Sequence of chain 1.A:
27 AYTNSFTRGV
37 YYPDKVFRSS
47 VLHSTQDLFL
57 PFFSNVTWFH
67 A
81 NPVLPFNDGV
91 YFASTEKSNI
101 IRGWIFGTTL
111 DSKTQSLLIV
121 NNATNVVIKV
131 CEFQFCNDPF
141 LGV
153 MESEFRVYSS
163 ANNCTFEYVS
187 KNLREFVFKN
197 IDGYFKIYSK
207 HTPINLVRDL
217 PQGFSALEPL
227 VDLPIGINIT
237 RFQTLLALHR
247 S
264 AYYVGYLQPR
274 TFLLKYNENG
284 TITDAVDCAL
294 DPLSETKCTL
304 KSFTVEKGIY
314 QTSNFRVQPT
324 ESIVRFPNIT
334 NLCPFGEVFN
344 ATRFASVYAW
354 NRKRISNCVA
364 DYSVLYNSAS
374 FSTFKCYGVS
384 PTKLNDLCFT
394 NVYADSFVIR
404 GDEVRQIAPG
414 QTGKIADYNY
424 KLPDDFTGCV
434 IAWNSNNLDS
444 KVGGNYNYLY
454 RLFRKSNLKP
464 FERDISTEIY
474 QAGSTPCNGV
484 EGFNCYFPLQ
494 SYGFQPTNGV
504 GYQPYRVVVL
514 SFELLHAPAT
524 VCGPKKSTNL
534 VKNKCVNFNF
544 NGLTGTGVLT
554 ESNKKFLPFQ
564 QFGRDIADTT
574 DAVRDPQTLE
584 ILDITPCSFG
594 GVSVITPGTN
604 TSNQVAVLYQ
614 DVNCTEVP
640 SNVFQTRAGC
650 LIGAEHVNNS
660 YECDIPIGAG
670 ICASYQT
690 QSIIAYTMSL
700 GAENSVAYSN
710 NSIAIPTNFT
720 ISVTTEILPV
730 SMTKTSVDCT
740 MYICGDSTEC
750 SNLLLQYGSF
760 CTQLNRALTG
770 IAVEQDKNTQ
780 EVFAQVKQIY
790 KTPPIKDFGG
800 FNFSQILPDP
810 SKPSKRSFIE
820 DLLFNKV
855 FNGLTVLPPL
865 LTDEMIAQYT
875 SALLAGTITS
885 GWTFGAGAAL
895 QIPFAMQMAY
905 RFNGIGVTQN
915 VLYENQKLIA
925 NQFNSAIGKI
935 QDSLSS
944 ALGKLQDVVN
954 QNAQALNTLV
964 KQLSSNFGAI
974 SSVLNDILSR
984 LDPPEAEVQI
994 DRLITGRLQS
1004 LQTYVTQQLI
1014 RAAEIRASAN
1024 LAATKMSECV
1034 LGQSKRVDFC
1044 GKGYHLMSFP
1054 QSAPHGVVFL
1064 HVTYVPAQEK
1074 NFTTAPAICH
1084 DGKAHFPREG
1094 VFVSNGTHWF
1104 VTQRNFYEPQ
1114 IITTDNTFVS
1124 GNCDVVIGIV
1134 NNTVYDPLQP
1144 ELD

Binding-site contacts:
Ligand atom C6 contacts residue VAL127 of chain 1.A at 3.8 Å (hydrophobic).
Ligand atom C1 contacts residue ASN122 of chain 1.A at 1.5 Å.
Ligand atom O5 contacts residue ASN122 of chain 1.A at 2.4 Å (h-bond).
Ligand atom C1 contacts residue THR124 of chain 1.A at 4.0 Å.
Ligand atom N2 contacts residue ASN122 of chain 1.A at 2.9 Å (h-bond).
Ligand atom C5 contacts residue VAL127 of chain 1.A at 3.6 Å (hydrophobic).
Ligand atom C1 contacts residue VAL127 of chain 1.A at 4.4 Å (hydrophobic).
Ligand atom C7 contacts residue ASN122 of chain 1.A at 4.0 Å.
Ligand atom C2 contacts residue THR124 of chain 1.A at 4.3 Å.
Ligand atom C3 contacts residue ASN122 of chain 1.A at 3.8 Å.
Ligand atom N2 contacts residue THR124 of chain 1.A at 3.3 Å.
Ligand atom O6 contacts residue VAL127 of chain 1.A at 4.2 Å.
Ligand atom C5 contacts residue ASN122 of chain 1.A at 3.7 Å.
Ligand atom C8 contacts residue THR124 of chain 1.A at 3.5 Å.
Ligand atom C2 contacts residue ASN122 of chain 1.A at 2.5 Å.
Ligand atom C7 contacts residue THR124 of chain 1.A at 3.9 Å.
Ligand atom O5 contacts residue VAL127 of chain 1.A at 3.9 Å.
Ligand atom C4 contacts residue ASN122 of chain 1.A at 4.3 Å.
Ligand atom O4 contacts residue VAL171 of chain 1.A at 4.3 Å.

A protein and the small-molecule ligand that binds it are described below.
Small molecule (SMILES): CC(=O)N[C@@H]1[C@@H](O)[C@H](O)[C@@H](CO)O[C@H]1O